Binding-site contacts:
Ligand atom C7 contacts residue ASN323 of chain 1.B at 3.0 Å.
Ligand atom O5 contacts residue ASN354 of chain 1.B at 4.3 Å.
Ligand atom O7 contacts residue ARG427 of chain 1.B at 4.4 Å.
Ligand atom O7 contacts residue GLN324 of chain 1.B at 4.0 Å.
Ligand atom C7 contacts residue ARG427 of chain 1.B at 4.3 Å.
Ligand atom N2 contacts residue ASN323 of chain 1.B at 2.9 Å (h-bond).
Ligand atom C3 contacts residue ASN323 of chain 1.B at 3.8 Å.
Ligand atom O7 contacts residue ASN323 of chain 1.B at 2.8 Å (h-bond).
Ligand atom C4 contacts residue ASN323 of chain 1.B at 4.2 Å.
Ligand atom O6 contacts residue ASN354 of chain 1.B at 4.4 Å.
Ligand atom C8 contacts residue ARG427 of chain 1.B at 3.9 Å.
Ligand atom C5 contacts residue ASN323 of chain 1.B at 3.6 Å.
Ligand atom C1 contacts residue ASN323 of chain 1.B at 1.4 Å.
Ligand atom C2 contacts residue ASN323 of chain 1.B at 2.4 Å.
Ligand atom C8 contacts residue ASN323 of chain 1.B at 4.3 Å.
Ligand atom O5 contacts residue ASN323 of chain 1.B at 2.4 Å (h-bond).

Sequence of chain 1.B:
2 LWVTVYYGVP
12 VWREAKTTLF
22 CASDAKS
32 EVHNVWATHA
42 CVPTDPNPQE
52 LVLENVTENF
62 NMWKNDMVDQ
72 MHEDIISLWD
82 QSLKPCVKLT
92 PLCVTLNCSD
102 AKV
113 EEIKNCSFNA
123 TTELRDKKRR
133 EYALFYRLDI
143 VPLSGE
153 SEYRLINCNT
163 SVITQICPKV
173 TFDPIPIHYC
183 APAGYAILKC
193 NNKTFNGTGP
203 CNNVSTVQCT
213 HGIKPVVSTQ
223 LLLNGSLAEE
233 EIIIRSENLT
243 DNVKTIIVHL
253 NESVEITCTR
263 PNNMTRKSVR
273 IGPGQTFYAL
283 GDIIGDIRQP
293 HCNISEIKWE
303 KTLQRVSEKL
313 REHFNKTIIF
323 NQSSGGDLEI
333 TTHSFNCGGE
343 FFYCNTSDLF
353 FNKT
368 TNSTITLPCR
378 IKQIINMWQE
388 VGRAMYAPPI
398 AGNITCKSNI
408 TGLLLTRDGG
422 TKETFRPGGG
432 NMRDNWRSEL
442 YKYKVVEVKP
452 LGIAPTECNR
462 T

This small molecule binds to this protein.
Small molecule (SMILES): CC(=O)N[C@@H]1[C@@H](O)[C@H](O)[C@@H](CO)O[C@H]1O